A protein and the small-molecule ligand that binds it are described below.
Small molecule (SMILES): CSCC[C@@H](C=O)NC(=O)[C@@H]1CCCN1C(=O)[C@@H](NC(=O)[C@H](CO)NC(=O)[C@H](CC(=O)O)NC(=O)[C@@H]1CCCN1C(=O)[C@H](Cc1ccc(O)cc1)NC(=O)[C@H](C)NC(=O)[C@H](CO)NC(=O)[C@@H]([NH3+])Cc1ccc(O)cc1)C(C)C

Binding-site contacts:
Ligand atom CG contacts residue MET39 of chain 1.B at 3.7 Å (hydrophobic).
Ligand atom O contacts residue ASN37 of chain 1.B at 3.0 Å (h-bond).
Ligand atom N contacts residue GLN36 of chain 1.B at 2.9 Å (h-bond).
Ligand atom OD1 contacts residue ARG139 of chain 1.B at 3.0 Å (salt-bridge).
Ligand atom CB contacts residue PHE88 of chain 1.B at 3.6 Å (hydrophobic).
Ligand atom CG contacts residue PHE136 of chain 1.B at 3.7 Å (hydrophobic).
Ligand atom O contacts residue GLN36 of chain 1.B at 3.7 Å.
Ligand atom C contacts residue GLN36 of chain 1.B at 3.6 Å.
Ligand atom CE contacts residue TYR45 of chain 1.B at 3.6 Å (hydrophobic).
Ligand atom O contacts residue CYS168 of chain 1.B at 3.5 Å (h-bond).
Ligand atom OH contacts residue PRO89 of chain 1.B at 3.3 Å.
Ligand atom CD contacts residue VAL141 of chain 1.B at 3.7 Å (hydrophobic).
Ligand atom O contacts residue ARG83 of chain 1.B at 2.9 Å (salt-bridge).
Ligand atom N contacts residue PHE136 of chain 1.B at 3.4 Å.
Ligand atom CD1 contacts residue MET46 of chain 1.B at 3.7 Å (hydrophobic).
Ligand atom OD2 contacts residue ARG139 of chain 1.B at 2.9 Å (salt-bridge).
Ligand atom CA contacts residue PHE136 of chain 1.B at 3.7 Å (hydrophobic).
Ligand atom CE1 contacts residue PHE88 of chain 1.B at 3.6 Å (hydrophobic).
Ligand atom CG contacts residue ARG139 of chain 1.B at 3.5 Å.
Ligand atom CA contacts residue GLN36 of chain 1.B at 3.4 Å.
Ligand atom CA contacts residue LEU34 of chain 1.B at 3.7 Å (hydrophobic).
Ligand atom CG contacts residue GLN36 of chain 1.B at 3.7 Å.
Ligand atom CG contacts residue MET46 of chain 1.B at 3.6 Å (hydrophobic).
Ligand atom N contacts residue MET35 of chain 1.B at 3.7 Å.
Ligand atom O contacts residue CYS50 of chain 1.B at 3.6 Å.
Ligand atom O contacts residue GLN36 of chain 1.B at 3.6 Å.
Ligand atom N contacts residue LEU34 of chain 1.B at 3.4 Å (h-bond).
Ligand atom CA contacts residue CYS168 of chain 1.B at 3.5 Å (hydrophobic).
Ligand atom CB contacts residue MET46 of chain 1.B at 3.4 Å (hydrophobic).
Ligand atom O contacts residue GLN36 of chain 1.B at 2.9 Å (h-bond).
Ligand atom CD contacts residue PHE136 of chain 1.B at 3.5 Å (hydrophobic).
Ligand atom CD2 contacts residue PHE88 of chain 1.B at 3.6 Å (hydrophobic).
Ligand atom CB contacts residue VAL169 of chain 1.B at 3.4 Å (hydrophobic).
Ligand atom CG contacts residue PHE88 of chain 1.B at 3.5 Å (hydrophobic).
Ligand atom OD2 contacts residue MET39 of chain 1.B at 3.7 Å.
Ligand atom O contacts residue MET35 of chain 1.B at 3.5 Å.
Ligand atom CD1 contacts residue PHE88 of chain 1.B at 3.4 Å (hydrophobic).
Ligand atom SD contacts residue TYR45 of chain 1.B at 3.3 Å.
Ligand atom CB contacts residue MET39 of chain 1.B at 3.4 Å (hydrophobic).
Ligand atom C contacts residue PHE136 of chain 1.B at 3.6 Å (hydrophobic).

Sequence of chain 1.B:
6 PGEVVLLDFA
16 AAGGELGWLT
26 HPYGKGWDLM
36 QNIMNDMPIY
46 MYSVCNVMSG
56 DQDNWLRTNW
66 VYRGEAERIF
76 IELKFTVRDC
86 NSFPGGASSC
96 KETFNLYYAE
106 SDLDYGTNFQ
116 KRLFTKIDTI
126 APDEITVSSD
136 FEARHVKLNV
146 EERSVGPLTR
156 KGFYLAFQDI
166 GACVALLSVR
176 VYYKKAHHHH